Sequence of chain 55.A:
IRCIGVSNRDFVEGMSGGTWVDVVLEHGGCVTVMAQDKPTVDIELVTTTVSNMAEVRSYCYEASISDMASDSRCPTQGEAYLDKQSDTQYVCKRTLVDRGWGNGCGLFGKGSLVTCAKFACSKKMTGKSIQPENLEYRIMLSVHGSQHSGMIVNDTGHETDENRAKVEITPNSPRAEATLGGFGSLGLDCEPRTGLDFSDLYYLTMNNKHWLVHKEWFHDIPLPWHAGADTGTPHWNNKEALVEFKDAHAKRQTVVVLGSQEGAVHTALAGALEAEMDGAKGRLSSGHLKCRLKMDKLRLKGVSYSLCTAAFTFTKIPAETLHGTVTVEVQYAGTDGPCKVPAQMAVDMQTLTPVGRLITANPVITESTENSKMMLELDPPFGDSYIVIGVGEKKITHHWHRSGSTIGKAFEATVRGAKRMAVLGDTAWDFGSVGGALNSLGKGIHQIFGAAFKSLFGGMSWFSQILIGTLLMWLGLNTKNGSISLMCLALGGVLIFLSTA

Binding-site contacts:
Ligand atom C7 contacts residue ASN154 of chain 55.A at 1.9 Å.
Ligand atom O7 contacts residue THR156 of chain 55.A at 4.2 Å.
Ligand atom C3 contacts residue ASN154 of chain 55.A at 4.3 Å.
Ligand atom C1 contacts residue THR156 of chain 55.A at 4.1 Å.
Ligand atom C8 contacts residue ASN154 of chain 55.A at 3.4 Å.
Ligand atom C2 contacts residue ASN154 of chain 55.A at 2.9 Å.
Ligand atom O5 contacts residue ASN154 of chain 55.A at 3.7 Å.
Ligand atom O7 contacts residue ASN154 of chain 55.A at 1.3 Å (h-bond).
Ligand atom C5 contacts residue THR156 of chain 55.A at 3.7 Å.
Ligand atom C7 contacts residue VAL153 of chain 55.A at 4.0 Å (hydrophobic).
Ligand atom C8 contacts residue GLY150 of chain 55.A at 4.3 Å.
Ligand atom O5 contacts residue THR156 of chain 55.A at 3.9 Å.
Ligand atom C6 contacts residue THR156 of chain 55.A at 4.2 Å.
Ligand atom O7 contacts residue VAL153 of chain 55.A at 2.8 Å (h-bond).
Ligand atom N2 contacts residue ASN154 of chain 55.A at 2.2 Å (h-bond).
Ligand atom C7 contacts residue GLY150 of chain 55.A at 4.5 Å.
Ligand atom C1 contacts residue ASN154 of chain 55.A at 2.6 Å.
Ligand atom O7 contacts residue GLY150 of chain 55.A at 4.2 Å.

The small molecule below binds the protein below.
Small molecule (SMILES): CC(=O)N[C@H]1[C@H](O[C@H]2[C@H](O)[C@@H](NC(C)=O)CO[C@@H]2CO)O[C@H](CO)[C@@H](O)[C@@H]1O